A protein and the small-molecule ligand that binds it are described below.
Small molecule (SMILES): CC(=O)N[C@@H]1[C@@H](O)[C@H](O)[C@@H](CO)O[C@H]1O

Binding-site contacts:
Ligand atom C8 contacts residue PHE342 of chain 1.B at 3.6 Å (hydrophobic).
Ligand atom C7 contacts residue PHE342 of chain 1.B at 4.2 Å (hydrophobic).
Ligand atom C8 contacts residue PHE338 of chain 1.B at 3.3 Å (hydrophobic).
Ligand atom C5 contacts residue ASN343 of chain 1.B at 3.6 Å.
Ligand atom C7 contacts residue PHE338 of chain 1.B at 4.0 Å (hydrophobic).
Ligand atom O5 contacts residue ASN343 of chain 1.B at 2.3 Å (h-bond).
Ligand atom C7 contacts residue GLY339 of chain 1.B at 4.2 Å.
Ligand atom C7 contacts residue ASN343 of chain 1.B at 3.3 Å.
Ligand atom N2 contacts residue PHE342 of chain 1.B at 4.4 Å.
Ligand atom C2 contacts residue ASN343 of chain 1.B at 2.5 Å.
Ligand atom C3 contacts residue ASN343 of chain 1.B at 3.9 Å.
Ligand atom C1 contacts residue ASN343 of chain 1.B at 1.5 Å.
Ligand atom N2 contacts residue ASN343 of chain 1.B at 3.1 Å (h-bond).
Ligand atom O7 contacts residue GLY339 of chain 1.B at 3.5 Å.
Ligand atom C8 contacts residue GLY339 of chain 1.B at 3.9 Å.
Ligand atom C8 contacts residue LEU368 of chain 1.B at 4.1 Å (hydrophobic).
Ligand atom C4 contacts residue ASN343 of chain 1.B at 4.2 Å.
Ligand atom O7 contacts residue ASN343 of chain 1.B at 3.1 Å (h-bond).
Ligand atom O7 contacts residue PHE338 of chain 1.B at 3.9 Å.

Sequence of chain 1.B:
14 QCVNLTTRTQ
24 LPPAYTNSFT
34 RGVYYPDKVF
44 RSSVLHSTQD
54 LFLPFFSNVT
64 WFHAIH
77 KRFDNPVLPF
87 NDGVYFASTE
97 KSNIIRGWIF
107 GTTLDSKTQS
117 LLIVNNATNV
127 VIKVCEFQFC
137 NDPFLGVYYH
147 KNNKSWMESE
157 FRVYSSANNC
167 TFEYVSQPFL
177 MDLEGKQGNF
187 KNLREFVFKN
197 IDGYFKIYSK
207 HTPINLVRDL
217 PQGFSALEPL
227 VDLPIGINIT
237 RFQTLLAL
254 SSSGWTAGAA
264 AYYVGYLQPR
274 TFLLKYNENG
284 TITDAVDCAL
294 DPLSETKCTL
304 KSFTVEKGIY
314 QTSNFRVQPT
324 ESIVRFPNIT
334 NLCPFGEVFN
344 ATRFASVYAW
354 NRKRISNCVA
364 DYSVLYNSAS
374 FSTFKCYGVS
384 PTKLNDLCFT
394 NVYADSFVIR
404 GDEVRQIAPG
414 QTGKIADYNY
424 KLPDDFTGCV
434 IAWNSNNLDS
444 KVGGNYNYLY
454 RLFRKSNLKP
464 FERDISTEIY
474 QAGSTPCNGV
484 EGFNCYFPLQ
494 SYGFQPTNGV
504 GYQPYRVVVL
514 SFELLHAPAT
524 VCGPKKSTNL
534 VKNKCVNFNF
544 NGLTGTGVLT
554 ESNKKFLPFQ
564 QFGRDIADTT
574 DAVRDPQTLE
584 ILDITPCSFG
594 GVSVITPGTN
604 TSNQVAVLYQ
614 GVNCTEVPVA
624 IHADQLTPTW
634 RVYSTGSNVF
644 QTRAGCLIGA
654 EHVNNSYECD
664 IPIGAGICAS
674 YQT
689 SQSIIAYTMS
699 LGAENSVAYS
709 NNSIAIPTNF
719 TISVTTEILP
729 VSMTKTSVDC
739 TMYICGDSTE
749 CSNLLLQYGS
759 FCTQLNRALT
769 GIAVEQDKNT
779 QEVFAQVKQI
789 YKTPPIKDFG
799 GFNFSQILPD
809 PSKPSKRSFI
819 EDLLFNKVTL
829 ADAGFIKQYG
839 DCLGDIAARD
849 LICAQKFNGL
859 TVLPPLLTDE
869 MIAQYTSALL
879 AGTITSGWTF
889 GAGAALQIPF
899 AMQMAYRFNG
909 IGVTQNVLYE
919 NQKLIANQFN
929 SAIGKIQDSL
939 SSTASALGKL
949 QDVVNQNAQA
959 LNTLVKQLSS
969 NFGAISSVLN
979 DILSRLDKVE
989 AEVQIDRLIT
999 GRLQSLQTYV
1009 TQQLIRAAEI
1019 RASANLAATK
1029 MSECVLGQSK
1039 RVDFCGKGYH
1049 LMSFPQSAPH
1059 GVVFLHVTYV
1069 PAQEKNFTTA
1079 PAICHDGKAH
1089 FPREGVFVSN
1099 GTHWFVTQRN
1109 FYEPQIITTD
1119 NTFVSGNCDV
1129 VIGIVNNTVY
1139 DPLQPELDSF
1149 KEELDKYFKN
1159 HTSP